A protein and the small-molecule ligand that binds it are described below.
Small molecule (SMILES): CC(=O)N[C@@H]1[C@@H](O)[C@H](O)[C@@H](CO)O[C@H]1O

Sequence of chain 1.G:
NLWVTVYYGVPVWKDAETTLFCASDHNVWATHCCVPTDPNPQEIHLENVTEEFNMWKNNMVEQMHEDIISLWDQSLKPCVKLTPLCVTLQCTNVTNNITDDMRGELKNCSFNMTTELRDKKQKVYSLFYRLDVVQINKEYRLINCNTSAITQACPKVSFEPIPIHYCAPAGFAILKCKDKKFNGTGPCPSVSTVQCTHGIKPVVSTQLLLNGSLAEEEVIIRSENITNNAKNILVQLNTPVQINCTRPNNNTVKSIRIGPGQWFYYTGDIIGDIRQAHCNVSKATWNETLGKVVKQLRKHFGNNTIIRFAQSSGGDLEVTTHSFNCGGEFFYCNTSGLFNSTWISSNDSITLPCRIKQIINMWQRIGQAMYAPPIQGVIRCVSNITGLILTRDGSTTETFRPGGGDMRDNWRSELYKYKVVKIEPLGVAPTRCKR

Binding-site contacts:
Ligand atom C7 contacts residue ASN134 of chain 1.G at 3.5 Å.
Ligand atom C5 contacts residue ASN134 of chain 1.G at 3.6 Å.
Ligand atom N2 contacts residue ASN133 of chain 1.G at 4.4 Å.
Ligand atom C4 contacts residue ASN134 of chain 1.G at 4.2 Å.
Ligand atom C3 contacts residue ASN134 of chain 1.G at 3.8 Å.
Ligand atom C2 contacts residue ASN134 of chain 1.G at 2.4 Å.
Ligand atom C1 contacts residue ASN134 of chain 1.G at 1.4 Å.
Ligand atom O5 contacts residue ASN134 of chain 1.G at 2.3 Å (h-bond).
Ligand atom O7 contacts residue ASN133 of chain 1.G at 3.6 Å.
Ligand atom C8 contacts residue ASN133 of chain 1.G at 4.0 Å.
Ligand atom N2 contacts residue ASN134 of chain 1.G at 2.9 Å (h-bond).
Ligand atom O7 contacts residue ASN134 of chain 1.G at 3.6 Å.
Ligand atom C7 contacts residue ASN133 of chain 1.G at 3.8 Å.